This small molecule binds to this protein.
Small molecule (SMILES): CC(=O)N[C@@H]1[C@@H](O)[C@H](O)[C@@H](CO)O[C@H]1O

Binding-site contacts:
Ligand atom O7 contacts residue ASN727 of chain 1.B at 3.3 Å (h-bond).
Ligand atom C2 contacts residue ASN727 of chain 1.B at 2.2 Å.
Ligand atom O4 contacts residue ARG757 of chain 1.B at 3.5 Å (salt-bridge).
Ligand atom N2 contacts residue ASN727 of chain 1.B at 1.9 Å (h-bond).
Ligand atom C8 contacts residue ASN727 of chain 1.B at 3.4 Å.
Ligand atom O4 contacts residue ASN727 of chain 1.B at 2.9 Å (h-bond).
Ligand atom C3 contacts residue ASN727 of chain 1.B at 2.0 Å.
Ligand atom O1 contacts residue ASN727 of chain 1.B at 4.5 Å.
Ligand atom C4 contacts residue ASN727 of chain 1.B at 3.1 Å.
Ligand atom C4 contacts residue ARG757 of chain 1.B at 4.1 Å.
Ligand atom C7 contacts residue ASN727 of chain 1.B at 2.6 Å.
Ligand atom C1 contacts residue ASN727 of chain 1.B at 3.7 Å.
Ligand atom C5 contacts residue ASN727 of chain 1.B at 4.4 Å.

Sequence of chain 1.B:
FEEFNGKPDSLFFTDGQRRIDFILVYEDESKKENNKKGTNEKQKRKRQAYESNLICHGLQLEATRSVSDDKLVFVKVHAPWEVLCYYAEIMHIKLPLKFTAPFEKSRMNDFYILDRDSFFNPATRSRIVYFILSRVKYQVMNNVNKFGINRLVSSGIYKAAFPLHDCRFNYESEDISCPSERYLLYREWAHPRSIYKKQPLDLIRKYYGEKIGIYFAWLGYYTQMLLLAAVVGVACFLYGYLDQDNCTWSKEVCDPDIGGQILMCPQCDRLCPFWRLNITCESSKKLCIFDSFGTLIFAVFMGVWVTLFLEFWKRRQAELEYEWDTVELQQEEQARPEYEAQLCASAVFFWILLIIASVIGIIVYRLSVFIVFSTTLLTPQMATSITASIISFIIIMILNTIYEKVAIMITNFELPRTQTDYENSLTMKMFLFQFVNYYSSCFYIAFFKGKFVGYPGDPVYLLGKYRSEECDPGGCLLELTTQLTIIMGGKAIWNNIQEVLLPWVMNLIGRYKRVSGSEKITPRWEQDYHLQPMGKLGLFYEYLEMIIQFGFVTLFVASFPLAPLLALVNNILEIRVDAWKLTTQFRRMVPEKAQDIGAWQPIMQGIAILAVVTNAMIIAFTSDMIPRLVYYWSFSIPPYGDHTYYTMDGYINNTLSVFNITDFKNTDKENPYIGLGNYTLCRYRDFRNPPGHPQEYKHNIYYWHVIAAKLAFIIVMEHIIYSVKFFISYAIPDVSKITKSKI